This small molecule binds to this protein.
Small molecule (SMILES): O=C(O)[C@@H]1C[C@]2(C(=O)O)C=C[C@@H](O)[C@@H](C2)O1

Sequence of chain 1.B:
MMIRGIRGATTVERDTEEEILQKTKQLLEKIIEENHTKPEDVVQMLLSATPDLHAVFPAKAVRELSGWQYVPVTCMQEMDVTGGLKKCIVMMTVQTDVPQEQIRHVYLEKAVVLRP

Sequence of chain 1.C:
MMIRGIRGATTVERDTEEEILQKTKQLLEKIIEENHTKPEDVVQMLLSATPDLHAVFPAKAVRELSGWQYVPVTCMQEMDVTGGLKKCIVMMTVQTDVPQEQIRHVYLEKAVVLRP

Binding-site contacts:
Ligand atom O1 contacts residue LYS60 of chain 1.B at 3.5 Å (salt-bridge).
Ligand atom C4 contacts residue CIR90 of chain 1.C at 3.4 Å.
Ligand atom C11 contacts residue ARG7 of chain 1.C at 3.5 Å.
Ligand atom O7 contacts residue LEU115 of chain 1.C at 4.0 Å.
Ligand atom C4 contacts residue GLU78 of chain 1.C at 3.7 Å.
Ligand atom C11 contacts residue LEU115 of chain 1.C at 3.8 Å (hydrophobic).
Ligand atom O5 contacts residue THR74 of chain 1.B at 3.4 Å (h-bond).
Ligand atom O4 contacts residue CIR90 of chain 1.C at 2.9 Å (h-bond).
Ligand atom C4 contacts residue THR74 of chain 1.B at 3.7 Å.
Ligand atom C8 contacts residue CIR90 of chain 1.C at 4.0 Å.
Ligand atom O2 contacts residue ALA59 of chain 1.B at 3.3 Å.
Ligand atom C5 contacts residue CIR90 of chain 1.C at 3.6 Å.
Ligand atom O3 contacts residue TYR108 of chain 1.C at 3.2 Å (h-bond).
Ligand atom C4 contacts residue CYS75 of chain 1.B at 4.2 Å (hydrophobic).
Ligand atom O7 contacts residue CIR90 of chain 1.C at 3.2 Å (h-bond).
Ligand atom C10 contacts residue ALA59 of chain 1.B at 3.5 Å (hydrophobic).
Ligand atom C3 contacts residue CYS75 of chain 1.B at 4.1 Å (hydrophobic).
Ligand atom O2 contacts residue VAL73 of chain 1.B at 4.1 Å.
Ligand atom C11 contacts residue TYR108 of chain 1.C at 4.1 Å (hydrophobic).
Ligand atom O5 contacts residue GLU78 of chain 1.C at 2.9 Å (salt-bridge).
Ligand atom C2 contacts residue VAL73 of chain 1.B at 3.5 Å (hydrophobic).
Ligand atom O3 contacts residue ARG7 of chain 1.C at 3.0 Å (salt-bridge).
Ligand atom O4 contacts residue ARG7 of chain 1.C at 2.7 Å (salt-bridge).
Ligand atom O1 contacts residue ALA59 of chain 1.B at 3.8 Å.
Ligand atom C6 contacts residue PHE57 of chain 1.B at 3.5 Å (hydrophobic).
Ligand atom O5 contacts residue PHE57 of chain 1.B at 4.0 Å.
Ligand atom C3 contacts residue VAL73 of chain 1.B at 3.3 Å (hydrophobic).
Ligand atom O4 contacts residue TYR108 of chain 1.C at 4.1 Å.
Ligand atom C3 contacts residue ARG7 of chain 1.C at 3.4 Å.
Ligand atom C2 contacts residue ARG7 of chain 1.C at 3.8 Å.
Ligand atom C3 contacts residue THR74 of chain 1.B at 3.6 Å.
Ligand atom O5 contacts residue CYS75 of chain 1.B at 3.1 Å (h-bond).
Ligand atom C1 contacts residue ALA59 of chain 1.B at 4.1 Å (hydrophobic).
Ligand atom C2 contacts residue ALA59 of chain 1.B at 3.9 Å (hydrophobic).
Ligand atom O5 contacts residue CIR90 of chain 1.C at 3.9 Å.
Ligand atom C5 contacts residue PHE57 of chain 1.B at 3.8 Å (hydrophobic).
Ligand atom O1 contacts residue PHE57 of chain 1.B at 4.0 Å.
Ligand atom C11 contacts residue CIR90 of chain 1.C at 3.8 Å.
Ligand atom C8 contacts residue LEU115 of chain 1.C at 3.7 Å (hydrophobic).
Ligand atom O4 contacts residue LEU115 of chain 1.C at 3.5 Å.